This protein binds this small molecule.
Small molecule (SMILES): Cc1cn([C@H]2C[C@H](O)[C@@H](COP(=O)(O)NP(=O)(O)OP(=O)(O)O)O2)c(=O)[nH]c1=O

Binding-site contacts:
Ligand atom O4' contacts residue ARG58 of chain 1.K at 3.4 Å (salt-bridge).
Ligand atom O4 contacts residue TYR268 of chain 1.K at 3.4 Å (h-bond).
Ligand atom O2G contacts residue MG1 of chain 1.IC at 2.5 Å.
Ligand atom C2' contacts residue TYR268 of chain 1.K at 3.5 Å (hydrophobic).
Ligand atom O5' contacts residue HIS109 of chain 1.K at 3.1 Å (h-bond).
Ligand atom O4 contacts residue GLN269 of chain 1.K at 3.0 Å (h-bond).
Ligand atom C2 contacts residue HIS109 of chain 1.K at 3.6 Å.
Ligand atom O1A contacts residue HIS61 of chain 1.K at 3.3 Å (h-bond).
Ligand atom C2' contacts residue LEU44 of chain 1.K at 3.6 Å (hydrophobic).
Ligand atom C3' contacts residue ASP213 of chain 1.K at 3.4 Å.
Ligand atom N3A contacts residue ASP205 of chain 1.K at 2.7 Å (salt-bridge).
Ligand atom O1A contacts residue ARG58 of chain 1.K at 2.9 Å (salt-bridge).
Ligand atom C3' contacts residue TYR209 of chain 1.K at 3.7 Å (hydrophobic).
Ligand atom PB contacts residue ASP205 of chain 1.K at 3.4 Å.
Ligand atom C4 contacts residue GLN269 of chain 1.K at 3.7 Å.
Ligand atom O2A contacts residue HIS127 of chain 1.K at 2.9 Å (h-bond).
Ligand atom O2B contacts residue ASP205 of chain 1.K at 2.9 Å (salt-bridge).
Ligand atom O1A contacts residue ASP101 of chain 1.K at 2.8 Å (salt-bridge).
Ligand atom O3' contacts residue GLN43 of chain 1.K at 3.3 Å (h-bond).
Ligand atom PA contacts residue ASP205 of chain 1.K at 3.3 Å.
Ligand atom O1A contacts residue FE1 of chain 1.HC at 2.0 Å.
Ligand atom O2 contacts residue HIS109 of chain 1.K at 3.4 Å.
Ligand atom C5M contacts residue TYR268 of chain 1.K at 3.6 Å (hydrophobic).
Ligand atom O1G contacts residue TYR209 of chain 1.K at 2.6 Å (h-bond).
Ligand atom O2A contacts residue ASP101 of chain 1.K at 3.4 Å (salt-bridge).
Ligand atom PA contacts residue FE1 of chain 1.HC at 3.3 Å.
Ligand atom C5M contacts residue LEU44 of chain 1.K at 3.5 Å (hydrophobic).
Ligand atom C5M contacts residue ASP277 of chain 1.K at 3.7 Å.
Ligand atom O1A contacts residue ASP205 of chain 1.K at 3.0 Å (salt-bridge).
Ligand atom O2G contacts residue LYS206 of chain 1.K at 2.4 Å (salt-bridge).
Ligand atom O1G contacts residue LYS206 of chain 1.K at 3.0 Å.
Ligand atom O3' contacts residue ASP213 of chain 1.K at 2.6 Å (salt-bridge).
Ligand atom C4' contacts residue ARG58 of chain 1.K at 3.4 Å.
Ligand atom PG contacts residue LYS206 of chain 1.K at 3.3 Å.
Ligand atom O3G contacts residue ARG260 of chain 1.K at 2.9 Å (salt-bridge).
Ligand atom O4' contacts residue HIS109 of chain 1.K at 3.0 Å.
Ligand atom PB contacts residue MG1 of chain 1.IC at 3.4 Å.
Ligand atom O3' contacts residue TYR209 of chain 1.K at 3.5 Å.
Ligand atom O1G contacts residue ARG260 of chain 1.K at 2.7 Å (salt-bridge).
Ligand atom O2B contacts residue MG1 of chain 1.IC at 1.9 Å.

Sequence of chain 1.K:
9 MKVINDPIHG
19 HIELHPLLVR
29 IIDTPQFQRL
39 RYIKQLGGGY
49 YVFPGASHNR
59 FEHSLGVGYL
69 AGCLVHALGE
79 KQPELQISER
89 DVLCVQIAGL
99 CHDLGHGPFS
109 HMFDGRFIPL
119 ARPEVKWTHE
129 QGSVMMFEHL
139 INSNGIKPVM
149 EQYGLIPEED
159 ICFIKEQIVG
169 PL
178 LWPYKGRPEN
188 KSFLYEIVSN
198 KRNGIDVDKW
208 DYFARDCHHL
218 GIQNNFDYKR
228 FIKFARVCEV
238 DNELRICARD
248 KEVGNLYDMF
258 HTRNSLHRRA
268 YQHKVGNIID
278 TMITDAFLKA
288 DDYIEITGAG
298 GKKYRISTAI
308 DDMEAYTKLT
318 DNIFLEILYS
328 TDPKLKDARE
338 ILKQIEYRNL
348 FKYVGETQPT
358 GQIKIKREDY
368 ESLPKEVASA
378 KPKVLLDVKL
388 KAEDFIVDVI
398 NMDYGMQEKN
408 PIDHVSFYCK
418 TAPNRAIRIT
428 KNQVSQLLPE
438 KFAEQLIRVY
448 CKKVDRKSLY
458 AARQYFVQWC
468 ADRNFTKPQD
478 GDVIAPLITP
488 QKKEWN